Sequence of chain 1.A:
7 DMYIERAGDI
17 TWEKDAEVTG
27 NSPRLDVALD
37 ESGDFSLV

Binding-site contacts:
Ligand atom CZ contacts residue TYR162 of chain 1.B at 3.6 Å (hydrophobic).
Ligand atom CG contacts residue VAL155 of chain 1.B at 3.7 Å (hydrophobic).
Ligand atom O contacts residue TYR162 of chain 1.B at 2.8 Å (h-bond).
Ligand atom NE contacts residue TYR131 of chain 1.B at 3.0 Å (h-bond).
Ligand atom CB contacts residue GLY152 of chain 1.B at 3.5 Å.
Ligand atom NH1 contacts residue ASP130 of chain 1.B at 2.7 Å (salt-bridge).
Ligand atom C8 contacts residue VAL156 of chain 1.B at 3.6 Å (hydrophobic).
Ligand atom OXT contacts residue SER136 of chain 1.B at 2.7 Å (h-bond).
Ligand atom OXT contacts residue THR135 of chain 1.B at 3.3 Å (h-bond).
Ligand atom NZ contacts residue PHE41 of chain 1.A at 2.3 Å (h-bond).
Ligand atom CG contacts residue GLY152 of chain 1.B at 3.7 Å.
Ligand atom CE contacts residue VAL155 of chain 1.B at 3.7 Å (hydrophobic).
Ligand atom O contacts residue ALA133 of chain 1.B at 3.4 Å.
Ligand atom C5 contacts residue VAL156 of chain 1.B at 3.5 Å (hydrophobic).
Ligand atom CE contacts residue ASN153 of chain 1.B at 3.3 Å.
Ligand atom CE contacts residue ASP40 of chain 1.A at 3.3 Å.
Ligand atom CG contacts residue TYR131 of chain 1.B at 3.5 Å (hydrophobic).
Ligand atom NH2 contacts residue TYR162 of chain 1.B at 3.1 Å.
Ligand atom C contacts residue SER136 of chain 1.B at 3.3 Å.
Ligand atom NH1 contacts residue TYR162 of chain 1.B at 3.3 Å.
Ligand atom OXT contacts residue ALA133 of chain 1.B at 3.7 Å.
Ligand atom CE contacts residue PHE41 of chain 1.A at 3.2 Å (hydrophobic).
Ligand atom O contacts residue GLY152 of chain 1.B at 3.5 Å (h-bond).
Ligand atom CB contacts residue GLY152 of chain 1.B at 3.6 Å.
Ligand atom O contacts residue GLY134 of chain 1.B at 3.0 Å (h-bond).
Ligand atom CA contacts residue GLY152 of chain 1.B at 3.3 Å.
Ligand atom C contacts residue GLY134 of chain 1.B at 3.5 Å.
Ligand atom CB contacts residue GLY154 of chain 1.B at 3.2 Å.
Ligand atom CG contacts residue VAL156 of chain 1.B at 3.5 Å (hydrophobic).
Ligand atom CB contacts residue TYR162 of chain 1.B at 3.6 Å (hydrophobic).
Ligand atom OXT contacts residue GLY134 of chain 1.B at 3.3 Å (h-bond).
Ligand atom CB contacts residue HIS52 of chain 1.B at 3.3 Å.
Ligand atom C contacts residue ALA133 of chain 1.B at 3.5 Å (hydrophobic).
Ligand atom O1 contacts residue TYR162 of chain 1.B at 3.6 Å.
Ligand atom CE contacts residue GLY154 of chain 1.B at 3.2 Å.
Ligand atom O contacts residue SER136 of chain 1.B at 3.6 Å.
Ligand atom O contacts residue GLY154 of chain 1.B at 3.3 Å (h-bond).
Ligand atom NZ contacts residue ASP40 of chain 1.A at 2.7 Å (salt-bridge).
Ligand atom CA contacts residue GLY152 of chain 1.B at 3.5 Å.
Ligand atom CD contacts residue HIS52 of chain 1.B at 3.5 Å.

Sequence of chain 1.B:
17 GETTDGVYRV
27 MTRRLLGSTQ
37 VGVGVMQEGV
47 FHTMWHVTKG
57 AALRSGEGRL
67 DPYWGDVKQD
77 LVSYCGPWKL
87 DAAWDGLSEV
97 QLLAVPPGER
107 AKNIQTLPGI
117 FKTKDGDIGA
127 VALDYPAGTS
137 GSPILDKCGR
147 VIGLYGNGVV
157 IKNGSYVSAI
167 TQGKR

The protein below binds the small molecule below.
Small molecule (SMILES): NCCCC[C@H](NC(=O)[C@@H](CCCCN)NC(=O)Cc1ccc(CN=C(N)N)cc1)C(=O)N[C@H](CCCN=C(N)N)C(=O)O